Sequence of chain 1.H:
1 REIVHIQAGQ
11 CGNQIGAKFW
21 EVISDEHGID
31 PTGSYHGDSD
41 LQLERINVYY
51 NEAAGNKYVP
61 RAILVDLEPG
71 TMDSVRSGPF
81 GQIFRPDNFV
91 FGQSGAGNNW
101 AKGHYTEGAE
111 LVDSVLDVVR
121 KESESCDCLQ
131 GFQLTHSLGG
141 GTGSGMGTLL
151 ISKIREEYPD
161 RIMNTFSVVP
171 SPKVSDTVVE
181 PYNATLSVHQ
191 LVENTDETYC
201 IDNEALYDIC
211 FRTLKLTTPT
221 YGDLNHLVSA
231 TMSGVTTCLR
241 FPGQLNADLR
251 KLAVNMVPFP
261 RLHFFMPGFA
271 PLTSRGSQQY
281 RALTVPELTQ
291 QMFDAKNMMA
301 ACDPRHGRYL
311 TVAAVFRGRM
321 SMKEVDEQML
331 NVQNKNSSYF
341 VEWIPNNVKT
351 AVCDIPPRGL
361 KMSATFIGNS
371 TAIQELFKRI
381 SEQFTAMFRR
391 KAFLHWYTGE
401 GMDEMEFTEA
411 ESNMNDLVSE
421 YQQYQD

This protein binds this small molecule.
Small molecule (SMILES): Nc1nc2c(ncn2[C@@H]2O[C@H](CO[P](=O)(O)C[P](=O)(O)OP(=O)(O)O)[C@@H](O)[C@H]2O)c(=O)[nH]1

Binding-site contacts:
Ligand atom N2 contacts residue ASN225 of chain 1.H at 3.0 Å (h-bond).
Ligand atom C2 contacts residue ASN203 of chain 1.H at 3.4 Å.
Ligand atom C4 contacts residue CYS11 of chain 1.H at 3.5 Å (hydrophobic).
Ligand atom O3G contacts residue GLY97 of chain 1.H at 3.0 Å.
Ligand atom O2' contacts residue ASP176 of chain 1.H at 3.0 Å (salt-bridge).
Ligand atom O1G contacts residue GLY97 of chain 1.H at 3.3 Å (h-bond).
Ligand atom O3G contacts residue ASN98 of chain 1.H at 1.8 Å (h-bond).
Ligand atom O1A contacts residue CYS11 of chain 1.H at 2.7 Å (h-bond).
Ligand atom C2' contacts residue ASP176 of chain 1.H at 3.4 Å.
Ligand atom O1B contacts residue GLY143 of chain 1.H at 2.6 Å (h-bond).
Ligand atom N9 contacts residue CYS11 of chain 1.H at 3.4 Å.
Ligand atom O2B contacts residue GLN10 of chain 1.H at 2.5 Å (h-bond).
Ligand atom O1B contacts residue GLY9 of chain 1.H at 2.6 Å.
Ligand atom C8 contacts residue CYS11 of chain 1.H at 3.4 Å (hydrophobic).
Ligand atom PB contacts residue GLN10 of chain 1.H at 3.4 Å.
Ligand atom O1G contacts residue ALA96 of chain 1.H at 2.9 Å.
Ligand atom PB contacts residue GLY9 of chain 1.H at 3.4 Å.
Ligand atom N2 contacts residue ASN203 of chain 1.H at 2.4 Å (h-bond).
Ligand atom O2A contacts residue GLN10 of chain 1.H at 2.8 Å.
Ligand atom O4' contacts residue SER137 of chain 1.H at 3.3 Å.
Ligand atom O2B contacts residue MG1 of chain 1.HA at 2.4 Å.
Ligand atom N3 contacts residue ASN203 of chain 1.H at 3.1 Å (h-bond).
Ligand atom PB contacts residue THR142 of chain 1.H at 3.1 Å.
Ligand atom PG contacts residue ASN98 of chain 1.H at 3.1 Å.
Ligand atom O2G contacts residue MG1 of chain 1.HA at 2.5 Å.
Ligand atom O1G contacts residue THR142 of chain 1.H at 3.0 Å.
Ligand atom C4' contacts residue SER137 of chain 1.H at 3.1 Å.
Ligand atom O3' contacts residue GLU180 of chain 1.H at 2.6 Å (salt-bridge).
Ligand atom O3B contacts residue THR142 of chain 1.H at 2.9 Å (h-bond).
Ligand atom O6 contacts residue ASN225 of chain 1.H at 3.5 Å (h-bond).
Ligand atom N7 contacts residue CYS11 of chain 1.H at 3.4 Å.
Ligand atom O6 contacts residue GLN14 of chain 1.H at 3.3 Å (h-bond).
Ligand atom N1 contacts residue TYR221 of chain 1.H at 3.2 Å.
Ligand atom C3' contacts residue GLU180 of chain 1.H at 3.3 Å.
Ligand atom O1B contacts residue THR142 of chain 1.H at 2.4 Å (h-bond).
Ligand atom O3G contacts residue GLY141 of chain 1.H at 3.5 Å.
Ligand atom O1A contacts residue GLN10 of chain 1.H at 3.0 Å (h-bond).
Ligand atom N1 contacts residue ASN225 of chain 1.H at 3.0 Å (h-bond).
Ligand atom O2A contacts residue CYS11 of chain 1.H at 3.2 Å (h-bond).
Ligand atom O2B contacts residue GLY9 of chain 1.H at 3.4 Å.